Sequence of chain 1.C:
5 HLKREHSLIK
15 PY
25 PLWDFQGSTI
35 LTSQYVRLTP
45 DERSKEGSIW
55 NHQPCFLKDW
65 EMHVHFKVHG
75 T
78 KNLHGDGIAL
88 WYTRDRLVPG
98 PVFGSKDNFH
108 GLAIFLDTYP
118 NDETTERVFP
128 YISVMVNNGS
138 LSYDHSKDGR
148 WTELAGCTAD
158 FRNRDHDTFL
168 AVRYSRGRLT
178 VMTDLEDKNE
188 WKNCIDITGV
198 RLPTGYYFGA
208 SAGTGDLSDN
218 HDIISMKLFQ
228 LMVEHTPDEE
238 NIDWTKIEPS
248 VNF

Binding-site contacts:
Ligand atom O6 contacts residue LEU214 of chain 1.C at 3.0 Å (h-bond).
Ligand atom C3 contacts residue ASN118 of chain 1.C at 3.9 Å.
Ligand atom C5 contacts residue ASP213 of chain 1.C at 4.1 Å.
Ligand atom C6 contacts residue GLY212 of chain 1.C at 4.5 Å.
Ligand atom C6 contacts residue ASP213 of chain 1.C at 4.0 Å.
Ligand atom O6 contacts residue ASP213 of chain 1.C at 3.3 Å (salt-bridge).
Ligand atom O3 contacts residue HIS142 of chain 1.C at 3.1 Å (h-bond).
Ligand atom C6 contacts residue TYR116 of chain 1.C at 4.1 Å (hydrophobic).
Ligand atom O5 contacts residue ASP213 of chain 1.C at 3.2 Å (salt-bridge).
Ligand atom C5 contacts residue TYR116 of chain 1.C at 4.3 Å (hydrophobic).
Ligand atom O6 contacts residue THR211 of chain 1.C at 4.4 Å.
Ligand atom C4 contacts residue ASN118 of chain 1.C at 3.7 Å.
Ligand atom O2 contacts residue GLY212 of chain 1.C at 4.0 Å.
Ligand atom C5 contacts residue ASP83 of chain 1.C at 4.0 Å.
Ligand atom O1 contacts residue ASP213 of chain 1.C at 4.2 Å.
Ligand atom C3 contacts residue HIS142 of chain 1.C at 3.7 Å.
Ligand atom C6 contacts residue LEU214 of chain 1.C at 3.5 Å (hydrophobic).
Ligand atom O4 contacts residue ASN118 of chain 1.C at 2.6 Å (h-bond).
Ligand atom C5 contacts residue ASN118 of chain 1.C at 4.2 Å.
Ligand atom O5 contacts residue GLY212 of chain 1.C at 4.2 Å.
Ligand atom O2 contacts residue ASP213 of chain 1.C at 4.1 Å.
Ligand atom C4 contacts residue HIS142 of chain 1.C at 3.6 Å.
Ligand atom C1 contacts residue ASP213 of chain 1.C at 3.7 Å.
Ligand atom O5 contacts residue LEU214 of chain 1.C at 4.3 Å.
Ligand atom O4 contacts residue HIS142 of chain 1.C at 2.8 Å (h-bond).
Ligand atom C4 contacts residue ASP83 of chain 1.C at 3.4 Å.
Ligand atom C6 contacts residue ASP83 of chain 1.C at 3.5 Å.
Ligand atom O4 contacts residue TYR116 of chain 1.C at 4.0 Å.
Ligand atom O6 contacts residue ASP83 of chain 1.C at 2.7 Å (salt-bridge).
Ligand atom O6 contacts residue GLY212 of chain 1.C at 3.2 Å (h-bond).
Ligand atom O4 contacts residue ASP83 of chain 1.C at 2.6 Å (salt-bridge).

The protein below binds the small molecule below.
Small molecule (SMILES): OC[C@H]1O[C@H](O)[C@@H](O)[C@@H](O)[C@@H]1O